Binding-site contacts:
Ligand atom C3 contacts residue MET153 of chain 1.D at 3.7 Å (hydrophobic).
Ligand atom O20 contacts residue LEU205 of chain 1.D at 3.7 Å.
Ligand atom C28 contacts residue GLY218 of chain 1.D at 3.4 Å.
Ligand atom C11 contacts residue VAL90 of chain 1.D at 3.5 Å (hydrophobic).
Ligand atom N32 contacts residue PHE120 of chain 1.D at 3.6 Å.
Ligand atom C11 contacts residue LYS105 of chain 1.D at 3.8 Å.
Ligand atom C28 contacts residue PHE120 of chain 1.D at 3.8 Å (hydrophobic).
Ligand atom C14 contacts residue GLY85 of chain 1.D at 3.7 Å.
Ligand atom C25 contacts residue PHE87 of chain 1.D at 3.4 Å (hydrophobic).
Ligand atom S31 contacts residue PHE87 of chain 1.D at 3.6 Å.
Ligand atom C21 contacts residue VAL137 of chain 1.D at 3.7 Å (hydrophobic).
Ligand atom C19 contacts residue PHE368 of chain 1.D at 3.6 Å (hydrophobic).
Ligand atom O17 contacts residue LEU107 of chain 1.D at 3.8 Å.
Ligand atom C21 contacts residue GLU154 of chain 1.D at 3.3 Å.
Ligand atom C13 contacts residue GLY85 of chain 1.D at 3.6 Å.
Ligand atom C1 contacts residue VAL90 of chain 1.D at 3.7 Å (hydrophobic).
Ligand atom O17 contacts residue ALA86 of chain 1.D at 3.3 Å (h-bond).
Ligand atom C13 contacts residue LYS105 of chain 1.D at 3.7 Å.
Ligand atom C23 contacts residue PHE120 of chain 1.D at 3.5 Å (hydrophobic).
Ligand atom C27 contacts residue ASP117 of chain 1.D at 3.3 Å.
Ligand atom C12 contacts residue LYS105 of chain 1.D at 3.7 Å.
Ligand atom O22 contacts residue LYS105 of chain 1.D at 2.9 Å (salt-bridge).
Ligand atom C12 contacts residue GLY85 of chain 1.D at 3.8 Å.
Ligand atom C6 contacts residue VAL90 of chain 1.D at 3.6 Å (hydrophobic).
Ligand atom C4 contacts residue ALA215 of chain 1.D at 3.8 Å (hydrophobic).
Ligand atom C14 contacts residue LYS105 of chain 1.D at 3.6 Å.
Ligand atom C15 contacts residue LYS105 of chain 1.D at 3.5 Å.
Ligand atom O17 contacts residue PHE87 of chain 1.D at 3.0 Å (h-bond).
Ligand atom O22 contacts residue ASP216 of chain 1.D at 3.2 Å.
Ligand atom C10 contacts residue LYS105 of chain 1.D at 3.6 Å.
Ligand atom O18 contacts residue VAL90 of chain 1.D at 3.5 Å.
Ligand atom O18 contacts residue ILE82 of chain 1.D at 3.8 Å.
Ligand atom C9 contacts residue ASP216 of chain 1.D at 3.4 Å.
Ligand atom C30 contacts residue PHE120 of chain 1.D at 3.6 Å (hydrophobic).
Ligand atom C25 contacts residue ASP117 of chain 1.D at 3.3 Å.
Ligand atom C2 contacts residue LEU205 of chain 1.D at 3.6 Å (hydrophobic).
Ligand atom C7 contacts residue LYS105 of chain 1.D at 3.8 Å.
Ligand atom N26 contacts residue ASP117 of chain 1.D at 2.9 Å (salt-bridge).
Ligand atom C21 contacts residue ALA103 of chain 1.D at 3.8 Å (hydrophobic).
Ligand atom C16 contacts residue LEU107 of chain 1.D at 3.7 Å (hydrophobic).

A small-molecule ligand and the protein it binds are described below.
Small molecule (SMILES): COc1ccc(C(=O)NCc2cccc(C(=O)Nc3nc4c(s3)CN(C)CC4)c2)cc1OC

Sequence of chain 1.D:
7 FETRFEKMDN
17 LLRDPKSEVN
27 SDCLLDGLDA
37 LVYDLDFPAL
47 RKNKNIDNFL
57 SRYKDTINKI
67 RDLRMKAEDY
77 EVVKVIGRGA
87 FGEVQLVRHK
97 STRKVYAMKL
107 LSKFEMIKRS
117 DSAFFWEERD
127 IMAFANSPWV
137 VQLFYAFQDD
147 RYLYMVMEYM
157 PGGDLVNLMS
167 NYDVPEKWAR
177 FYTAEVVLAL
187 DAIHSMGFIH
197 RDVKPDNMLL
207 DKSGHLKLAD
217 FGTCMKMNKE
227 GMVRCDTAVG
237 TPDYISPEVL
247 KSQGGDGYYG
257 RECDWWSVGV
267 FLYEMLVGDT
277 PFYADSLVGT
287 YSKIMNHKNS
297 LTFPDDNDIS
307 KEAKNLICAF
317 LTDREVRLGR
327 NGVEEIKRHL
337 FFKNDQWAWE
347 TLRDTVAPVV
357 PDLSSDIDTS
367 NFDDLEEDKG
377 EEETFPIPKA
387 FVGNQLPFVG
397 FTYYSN